The small molecule below binds the protein below.
Small molecule (SMILES): NC(=[NH2+])N1CCCCC1

Sequence of chain 1.A:
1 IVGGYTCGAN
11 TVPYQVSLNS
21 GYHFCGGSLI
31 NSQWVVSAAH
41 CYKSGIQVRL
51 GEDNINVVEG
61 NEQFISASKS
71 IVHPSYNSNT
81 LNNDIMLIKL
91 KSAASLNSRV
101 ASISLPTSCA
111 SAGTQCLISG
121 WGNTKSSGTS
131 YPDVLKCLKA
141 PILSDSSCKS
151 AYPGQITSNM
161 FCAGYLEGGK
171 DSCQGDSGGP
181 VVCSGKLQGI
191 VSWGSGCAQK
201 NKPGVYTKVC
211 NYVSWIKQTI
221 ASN

Binding-site contacts:
Ligand atom N8 contacts residue ASP171 of chain 1.A at 3.0 Å (salt-bridge).
Ligand atom C3 contacts residue GLY196 of chain 1.A at 3.5 Å.
Ligand atom C7 contacts residue ASP171 of chain 1.A at 3.7 Å.
Ligand atom N4 contacts residue CYS173 of chain 1.A at 4.3 Å.
Ligand atom N8 contacts residue TRP193 of chain 1.A at 3.8 Å.
Ligand atom N9 contacts residue ASP171 of chain 1.A at 2.9 Å (salt-bridge).
Ligand atom C2 contacts residue CYS197 of chain 1.A at 4.3 Å (hydrophobic).
Ligand atom C3 contacts residue GLY194 of chain 1.A at 3.5 Å.
Ligand atom C1 contacts residue SER177 of chain 1.A at 3.6 Å.
Ligand atom N4 contacts residue SER172 of chain 1.A at 3.9 Å.
Ligand atom N9 contacts residue GLY196 of chain 1.A at 2.9 Å (h-bond).
Ligand atom C1 contacts residue GLN174 of chain 1.A at 4.0 Å.
Ligand atom C6 contacts residue VAL191 of chain 1.A at 3.7 Å (hydrophobic).
Ligand atom C5 contacts residue SER172 of chain 1.A at 4.0 Å.
Ligand atom N9 contacts residue CYS197 of chain 1.A at 3.9 Å.
Ligand atom N9 contacts residue SER172 of chain 1.A at 3.5 Å (h-bond).
Ligand atom C7 contacts residue GLY204 of chain 1.A at 4.3 Å.
Ligand atom N9 contacts residue TRP193 of chain 1.A at 4.4 Å.
Ligand atom N4 contacts residue TRP193 of chain 1.A at 3.7 Å.
Ligand atom C5 contacts residue VAL191 of chain 1.A at 3.9 Å (hydrophobic).
Ligand atom C2 contacts residue GLY196 of chain 1.A at 4.3 Å.
Ligand atom C2 contacts residue CYS173 of chain 1.A at 3.7 Å (hydrophobic).
Ligand atom N9 contacts residue GLY194 of chain 1.A at 3.6 Å.
Ligand atom C7 contacts residue TRP193 of chain 1.A at 3.8 Å (hydrophobic).
Ligand atom C7 contacts residue GLY196 of chain 1.A at 3.9 Å.
Ligand atom C2 contacts residue GLN174 of chain 1.A at 3.6 Å.
Ligand atom N4 contacts residue GLY196 of chain 1.A at 4.1 Å.
Ligand atom C3 contacts residue TRP193 of chain 1.A at 3.9 Å (hydrophobic).
Ligand atom N8 contacts residue TYR206 of chain 1.A at 4.3 Å.
Ligand atom C5 contacts residue TRP193 of chain 1.A at 3.6 Å (hydrophobic).
Ligand atom C5 contacts residue GLY194 of chain 1.A at 4.0 Å.
Ligand atom C7 contacts residue GLY194 of chain 1.A at 3.9 Å.
Ligand atom C6 contacts residue SER177 of chain 1.A at 3.6 Å.
Ligand atom N8 contacts residue SER172 of chain 1.A at 2.9 Å (h-bond).
Ligand atom C7 contacts residue SER172 of chain 1.A at 3.3 Å.
Ligand atom N4 contacts residue GLY194 of chain 1.A at 3.7 Å.
Ligand atom C6 contacts residue CYS173 of chain 1.A at 3.4 Å (hydrophobic).
Ligand atom C5 contacts residue SER192 of chain 1.A at 4.2 Å.
Ligand atom C1 contacts residue CYS173 of chain 1.A at 3.8 Å (hydrophobic).
Ligand atom N8 contacts residue GLY204 of chain 1.A at 3.4 Å.